Sequence of chain 1.D:
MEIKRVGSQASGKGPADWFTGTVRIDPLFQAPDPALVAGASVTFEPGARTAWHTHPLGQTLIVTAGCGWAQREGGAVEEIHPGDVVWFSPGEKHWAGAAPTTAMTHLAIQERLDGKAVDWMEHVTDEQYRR

Binding-site contacts:
Ligand atom C6 contacts residue HIS106 of chain 1.D at 3.9 Å.
Ligand atom C5 contacts residue HIS53 of chain 1.D at 3.9 Å.
Ligand atom C5 contacts residue ALA108 of chain 1.D at 4.5 Å (hydrophobic).
Ligand atom O7 contacts residue GLN59 of chain 1.D at 2.6 Å (h-bond).
Ligand atom C5 contacts residue HIS106 of chain 1.D at 3.9 Å.
Ligand atom C6 contacts residue THR50 of chain 1.D at 4.4 Å.
Ligand atom C3 contacts residue GLN59 of chain 1.D at 4.2 Å.
Ligand atom C6 contacts residue VAL42 of chain 1.D at 4.1 Å (hydrophobic).
Ligand atom O4 contacts residue ALA96 of chain 1.D at 4.4 Å.
Ligand atom C9 contacts residue ALA108 of chain 1.D at 4.3 Å (hydrophobic).
Ligand atom O4 contacts residue GLN59 of chain 1.D at 4.0 Å.
Ligand atom O4 contacts residue MN1 of chain 1.Q at 3.4 Å.
Ligand atom O4 contacts residue THR50 of chain 1.D at 3.8 Å.
Ligand atom C8 contacts residue VAL118 of chain 1.D at 4.5 Å (hydrophobic).
Ligand atom C5 contacts residue THR50 of chain 1.D at 4.2 Å.
Ligand atom C9 contacts residue GLN110 of chain 1.D at 3.6 Å.
Ligand atom C5 contacts residue MN1 of chain 1.Q at 3.2 Å.
Ligand atom O7 contacts residue MN1 of chain 1.Q at 2.3 Å.
Ligand atom C2 contacts residue PHE19 of chain 1.D at 4.4 Å (hydrophobic).
Ligand atom O7 contacts residue HIS53 of chain 1.D at 3.1 Å (h-bond).
Ligand atom C9 contacts residue ALA40 of chain 1.D at 4.3 Å (hydrophobic).
Ligand atom O4 contacts residue HIS53 of chain 1.D at 4.2 Å.
Ligand atom C10 contacts residue ILE25 of chain 1.D at 4.3 Å (hydrophobic).
Ligand atom O4 contacts residue HIS106 of chain 1.D at 3.3 Å.
Ligand atom O4 contacts residue LEU61 of chain 1.D at 4.1 Å.
Ligand atom C2 contacts residue VAL42 of chain 1.D at 4.2 Å (hydrophobic).
Ligand atom C8 contacts residue TRP120 of chain 1.D at 4.4 Å (hydrophobic).
Ligand atom C5 contacts residue GLN59 of chain 1.D at 3.4 Å.
Ligand atom C6 contacts residue ALA108 of chain 1.D at 4.2 Å (hydrophobic).
Ligand atom O7 contacts residue HIS55 of chain 1.D at 3.3 Å (h-bond).
Ligand atom C6 contacts residue GLN59 of chain 1.D at 4.1 Å.

This protein binds this small molecule.
Small molecule (SMILES): C[N+](C)(C)CCCC(=O)O